Binding-site contacts:
Ligand atom O7 contacts residue GLN189 of chain 1.A at 4.4 Å.
Ligand atom C1 contacts residue ILE156 of chain 1.A at 4.3 Å (hydrophobic).
Ligand atom C8 contacts residue ASN191 of chain 1.A at 4.4 Å.
Ligand atom O6 contacts residue ASN191 of chain 1.A at 4.4 Å.
Ligand atom C7 contacts residue ILE156 of chain 1.A at 3.9 Å (hydrophobic).
Ligand atom C8 contacts residue GLN189 of chain 1.A at 4.1 Å.
Ligand atom C5 contacts residue THR193 of chain 1.A at 3.9 Å.
Ligand atom C2 contacts residue ASN191 of chain 1.A at 2.4 Å.
Ligand atom O5 contacts residue ASN191 of chain 1.A at 2.4 Å (h-bond).
Ligand atom C1 contacts residue ASN191 of chain 1.A at 1.4 Å.
Ligand atom O6 contacts residue THR193 of chain 1.A at 3.8 Å.
Ligand atom O5 contacts residue THR193 of chain 1.A at 3.7 Å.
Ligand atom C8 contacts residue THR150 of chain 1.A at 4.3 Å.
Ligand atom N2 contacts residue ASN191 of chain 1.A at 2.9 Å (h-bond).
Ligand atom C5 contacts residue ASN191 of chain 1.A at 3.7 Å.
Ligand atom C3 contacts residue ASN191 of chain 1.A at 3.8 Å.
Ligand atom C4 contacts residue ASN191 of chain 1.A at 4.2 Å.
Ligand atom O7 contacts residue ASN191 of chain 1.A at 3.1 Å (h-bond).
Ligand atom C7 contacts residue ASN191 of chain 1.A at 3.2 Å.
Ligand atom C6 contacts residue GLU194 of chain 1.A at 3.9 Å.
Ligand atom C1 contacts residue THR193 of chain 1.A at 3.5 Å.
Ligand atom C8 contacts residue ILE156 of chain 1.A at 3.4 Å (hydrophobic).
Ligand atom O6 contacts residue GLU194 of chain 1.A at 2.8 Å (salt-bridge).
Ligand atom C6 contacts residue THR193 of chain 1.A at 4.4 Å.
Ligand atom O6 contacts residue GLU194 of chain 1.A at 4.5 Å.
Ligand atom N2 contacts residue ILE156 of chain 1.A at 3.8 Å.

A protein and the small-molecule ligand that binds it are described below.
Small molecule (SMILES): CC(=O)N[C@H]1[C@@H](O[C@H]2[C@H](O)[C@@H](NC(C)=O)CO[C@@H]2CO)O[C@H](CO)[C@@H](O[C@H]2O[C@H](CO)[C@@H](O)[C@H](O)[C@@H]2O)[C@@H]1O

Sequence of chain 1.A:
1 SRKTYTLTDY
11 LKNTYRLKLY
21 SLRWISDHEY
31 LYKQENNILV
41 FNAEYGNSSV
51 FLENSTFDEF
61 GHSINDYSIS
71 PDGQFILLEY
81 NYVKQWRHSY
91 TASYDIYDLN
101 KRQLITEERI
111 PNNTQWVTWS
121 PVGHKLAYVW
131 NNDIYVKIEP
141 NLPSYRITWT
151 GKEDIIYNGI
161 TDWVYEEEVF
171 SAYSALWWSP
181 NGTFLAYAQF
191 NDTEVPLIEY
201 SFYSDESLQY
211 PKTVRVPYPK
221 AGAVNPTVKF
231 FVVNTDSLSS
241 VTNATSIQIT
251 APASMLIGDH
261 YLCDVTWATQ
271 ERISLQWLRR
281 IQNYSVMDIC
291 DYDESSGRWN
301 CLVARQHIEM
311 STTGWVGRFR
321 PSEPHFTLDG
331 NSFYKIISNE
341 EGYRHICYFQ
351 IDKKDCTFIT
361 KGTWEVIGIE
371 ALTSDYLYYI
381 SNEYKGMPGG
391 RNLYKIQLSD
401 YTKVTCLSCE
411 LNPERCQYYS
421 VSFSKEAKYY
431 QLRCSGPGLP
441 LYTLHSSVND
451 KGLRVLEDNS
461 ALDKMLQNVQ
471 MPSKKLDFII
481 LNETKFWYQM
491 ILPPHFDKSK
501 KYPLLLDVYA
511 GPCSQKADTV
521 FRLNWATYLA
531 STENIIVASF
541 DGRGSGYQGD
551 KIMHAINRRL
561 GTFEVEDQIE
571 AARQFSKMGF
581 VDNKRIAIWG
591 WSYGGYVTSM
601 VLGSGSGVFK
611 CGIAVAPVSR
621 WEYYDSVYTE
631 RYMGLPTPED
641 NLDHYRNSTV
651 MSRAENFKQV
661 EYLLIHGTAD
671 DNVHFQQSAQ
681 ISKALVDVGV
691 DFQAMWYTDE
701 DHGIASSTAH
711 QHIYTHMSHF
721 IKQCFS